Sequence of chain 1.G:
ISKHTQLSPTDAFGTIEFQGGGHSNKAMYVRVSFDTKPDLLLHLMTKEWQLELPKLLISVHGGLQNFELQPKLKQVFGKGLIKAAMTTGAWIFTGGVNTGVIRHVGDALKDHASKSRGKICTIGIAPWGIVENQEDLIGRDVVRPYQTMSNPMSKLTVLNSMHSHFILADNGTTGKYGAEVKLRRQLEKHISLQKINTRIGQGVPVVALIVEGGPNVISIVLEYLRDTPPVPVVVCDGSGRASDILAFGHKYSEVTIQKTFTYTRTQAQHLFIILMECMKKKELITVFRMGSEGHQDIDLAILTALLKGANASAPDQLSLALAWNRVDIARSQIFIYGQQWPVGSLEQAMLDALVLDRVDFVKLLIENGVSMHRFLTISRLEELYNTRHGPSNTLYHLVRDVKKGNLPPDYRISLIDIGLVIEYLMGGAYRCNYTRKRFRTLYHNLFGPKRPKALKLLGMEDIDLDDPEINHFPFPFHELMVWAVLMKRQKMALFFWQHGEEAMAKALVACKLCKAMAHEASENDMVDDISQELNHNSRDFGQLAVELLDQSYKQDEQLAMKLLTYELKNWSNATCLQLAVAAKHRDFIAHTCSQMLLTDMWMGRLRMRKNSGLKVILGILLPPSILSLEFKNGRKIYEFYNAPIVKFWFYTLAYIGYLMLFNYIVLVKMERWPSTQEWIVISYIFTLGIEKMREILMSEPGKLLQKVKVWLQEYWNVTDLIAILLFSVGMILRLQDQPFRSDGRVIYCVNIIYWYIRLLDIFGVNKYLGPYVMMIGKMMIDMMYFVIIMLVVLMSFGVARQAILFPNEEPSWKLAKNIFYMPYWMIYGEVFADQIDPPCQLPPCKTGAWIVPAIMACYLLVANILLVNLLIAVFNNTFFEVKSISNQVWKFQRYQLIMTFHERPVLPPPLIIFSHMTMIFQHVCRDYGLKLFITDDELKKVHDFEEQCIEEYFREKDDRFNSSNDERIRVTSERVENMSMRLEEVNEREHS

Sequence of chain 1.E:
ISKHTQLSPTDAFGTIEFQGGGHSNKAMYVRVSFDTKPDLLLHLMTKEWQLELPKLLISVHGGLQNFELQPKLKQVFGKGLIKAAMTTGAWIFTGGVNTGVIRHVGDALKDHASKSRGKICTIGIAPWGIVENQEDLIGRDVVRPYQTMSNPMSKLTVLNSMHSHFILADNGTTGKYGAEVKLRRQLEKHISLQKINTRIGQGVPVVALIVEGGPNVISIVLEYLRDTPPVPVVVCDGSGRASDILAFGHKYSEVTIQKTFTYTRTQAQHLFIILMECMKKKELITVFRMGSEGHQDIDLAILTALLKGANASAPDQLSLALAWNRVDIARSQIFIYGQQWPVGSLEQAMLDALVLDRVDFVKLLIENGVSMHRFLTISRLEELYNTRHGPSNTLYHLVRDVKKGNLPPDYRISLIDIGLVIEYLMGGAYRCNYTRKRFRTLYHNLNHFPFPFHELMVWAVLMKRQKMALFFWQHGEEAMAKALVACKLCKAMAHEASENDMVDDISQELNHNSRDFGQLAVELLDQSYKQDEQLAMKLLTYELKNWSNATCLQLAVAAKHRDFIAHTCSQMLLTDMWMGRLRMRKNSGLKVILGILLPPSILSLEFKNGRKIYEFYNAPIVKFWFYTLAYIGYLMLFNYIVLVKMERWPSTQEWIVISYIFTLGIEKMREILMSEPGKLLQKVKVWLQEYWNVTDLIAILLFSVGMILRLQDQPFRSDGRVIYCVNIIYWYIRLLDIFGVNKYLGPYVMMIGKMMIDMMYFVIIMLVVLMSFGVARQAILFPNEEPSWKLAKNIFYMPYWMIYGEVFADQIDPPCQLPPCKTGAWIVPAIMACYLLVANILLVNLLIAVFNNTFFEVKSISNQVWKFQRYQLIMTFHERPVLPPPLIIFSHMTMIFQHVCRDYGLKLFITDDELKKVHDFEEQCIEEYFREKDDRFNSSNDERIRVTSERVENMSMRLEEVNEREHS

The small molecule below binds the protein below.
Small molecule (SMILES): COCC(CCO[C@H]1CC[C@@]2(C)C(=CC[C@H]3[C@@H]4C[C@@H]5O[C@]6(CC[C@@H](C)CO6)[C@@H](C)[C@@H]5[C@@]4(C)CC[C@@H]32)C1)COC

Binding-site contacts:
Ligand atom C08 contacts residue TYR890 of chain 1.G at 3.9 Å (hydrophobic).
Ligand atom C09 contacts residue TYR890 of chain 1.G at 4.3 Å (hydrophobic).
Ligand atom C24 contacts residue TRP1039 of chain 1.E at 4.3 Å (hydrophobic).
Ligand atom C24 contacts residue SER1038 of chain 1.E at 4.0 Å.
Ligand atom O25 contacts residue SER1038 of chain 1.E at 4.0 Å.
Ligand atom C81 contacts residue TYR982 of chain 1.G at 3.6 Å (hydrophobic).
Ligand atom C12 contacts residue TRP1039 of chain 1.E at 3.5 Å (hydrophobic).
Ligand atom C10 contacts residue TYR890 of chain 1.G at 4.1 Å (hydrophobic).
Ligand atom C26 contacts residue SER1038 of chain 1.E at 4.1 Å.
Ligand atom C16 contacts residue SER1038 of chain 1.E at 4.0 Å.
Ligand atom C05 contacts residue LEU893 of chain 1.G at 4.1 Å (hydrophobic).
Ligand atom C16 contacts residue TRP1039 of chain 1.E at 4.3 Å (hydrophobic).
Ligand atom C78 contacts residue TYR982 of chain 1.G at 4.1 Å (hydrophobic).
Ligand atom C15 contacts residue SER1038 of chain 1.E at 4.2 Å.
Ligand atom C17 contacts residue PRO1037 of chain 1.E at 4.3 Å (hydrophobic).
Ligand atom C11 contacts residue TYR890 of chain 1.G at 4.4 Å (hydrophobic).
Ligand atom C13 contacts residue SER1038 of chain 1.E at 4.2 Å.
Ligand atom C79 contacts residue TYR982 of chain 1.G at 3.5 Å (hydrophobic).
Ligand atom C26 contacts residue TRP1039 of chain 1.E at 4.3 Å (hydrophobic).
Ligand atom C19 contacts residue TYR890 of chain 1.G at 3.9 Å (hydrophobic).
Ligand atom C22 contacts residue PRO1037 of chain 1.E at 4.3 Å (hydrophobic).
Ligand atom C14 contacts residue PRO1037 of chain 1.E at 4.2 Å (hydrophobic).
Ligand atom O20 contacts residue PRO1037 of chain 1.E at 4.4 Å.
Ligand atom C24 contacts residue PRO1037 of chain 1.E at 4.2 Å (hydrophobic).
Ligand atom C21 contacts residue PRO1037 of chain 1.E at 3.3 Å (hydrophobic).
Ligand atom C75 contacts residue MET886 of chain 1.G at 3.6 Å (hydrophobic).
Ligand atom C23 contacts residue PRO1037 of chain 1.E at 4.1 Å (hydrophobic).
Ligand atom C79 contacts residue ASN889 of chain 1.G at 3.4 Å.
Ligand atom C14 contacts residue SER1038 of chain 1.E at 3.3 Å.
Ligand atom O80 contacts residue ASN889 of chain 1.G at 4.0 Å.
Ligand atom C16 contacts residue PRO1037 of chain 1.E at 4.0 Å (hydrophobic).
Ligand atom C15 contacts residue LEU1041 of chain 1.E at 4.4 Å (hydrophobic).